This protein binds this small molecule.
Small molecule (SMILES): CN1CC[C@@H](C(=O)Nc2cncc3ccccc23)c2cc(Cl)ccc21

Sequence of chain 1.A:
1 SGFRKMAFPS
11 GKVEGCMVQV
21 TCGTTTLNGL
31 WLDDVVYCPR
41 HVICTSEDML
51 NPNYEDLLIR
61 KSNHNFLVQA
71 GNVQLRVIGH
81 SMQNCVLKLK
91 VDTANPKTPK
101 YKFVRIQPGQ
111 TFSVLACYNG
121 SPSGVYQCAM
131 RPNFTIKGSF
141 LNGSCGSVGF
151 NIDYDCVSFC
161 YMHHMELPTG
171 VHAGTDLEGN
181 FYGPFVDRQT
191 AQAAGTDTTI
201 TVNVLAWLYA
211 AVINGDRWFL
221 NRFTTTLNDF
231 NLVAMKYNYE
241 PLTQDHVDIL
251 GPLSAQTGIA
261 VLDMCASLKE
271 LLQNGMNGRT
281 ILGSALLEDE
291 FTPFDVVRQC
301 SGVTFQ

Binding-site contacts:
Ligand atom C contacts residue GLN189 of chain 1.A at 3.4 Å.
Ligand atom C16 contacts residue MET49 of chain 1.A at 3.6 Å (hydrophobic).
Ligand atom C17 contacts residue MET165 of chain 1.A at 3.6 Å (hydrophobic).
Ligand atom C12 contacts residue DMS1 of chain 1.K at 3.6 Å.
Ligand atom C7 contacts residue GLU166 of chain 1.A at 3.4 Å.
Ligand atom C6 contacts residue HIS163 of chain 1.A at 3.2 Å.
Ligand atom N2 contacts residue SER144 of chain 1.A at 3.4 Å (h-bond).
Ligand atom C10 contacts residue ASN142 of chain 1.A at 3.8 Å.
Ligand atom C15 contacts residue MET165 of chain 1.A at 3.6 Å (hydrophobic).
Ligand atom C7 contacts residue PHE140 of chain 1.A at 3.4 Å (hydrophobic).
Ligand atom C9 contacts residue GLU166 of chain 1.A at 3.3 Å.
Ligand atom C10 contacts residue DMS1 of chain 1.K at 3.7 Å.
Ligand atom C9 contacts residue ASN142 of chain 1.A at 3.7 Å.
Ligand atom C8 contacts residue GLU166 of chain 1.A at 3.6 Å.
Ligand atom C8 contacts residue PHE140 of chain 1.A at 3.8 Å (hydrophobic).
Ligand atom C6 contacts residue GLU166 of chain 1.A at 3.8 Å.
Ligand atom C7 contacts residue LEU141 of chain 1.A at 3.6 Å (hydrophobic).
Ligand atom C15 contacts residue HIS41 of chain 1.A at 3.8 Å.
Ligand atom C6 contacts residue CYS145 of chain 1.A at 3.8 Å (hydrophobic).
Ligand atom N2 contacts residue HIS163 of chain 1.A at 2.7 Å (h-bond).
Ligand atom C12 contacts residue ASN142 of chain 1.A at 3.8 Å.
Ligand atom C11 contacts residue DMS1 of chain 1.K at 3.7 Å.
Ligand atom C8 contacts residue LEU141 of chain 1.A at 3.6 Å (hydrophobic).
Ligand atom CL contacts residue MET165 of chain 1.A at 3.8 Å.
Ligand atom C9 contacts residue LEU141 of chain 1.A at 3.6 Å (hydrophobic).
Ligand atom C15 contacts residue HIS164 of chain 1.A at 3.3 Å.
Ligand atom C7 contacts residue SER144 of chain 1.A at 3.9 Å.
Ligand atom C7 contacts residue HIS163 of chain 1.A at 3.8 Å.
Ligand atom CL contacts residue HIS164 of chain 1.A at 3.8 Å.
Ligand atom O contacts residue DMS1 of chain 1.K at 3.5 Å.
Ligand atom N1 contacts residue CYS145 of chain 1.A at 3.8 Å.
Ligand atom CL contacts residue HIS41 of chain 1.A at 3.4 Å.
Ligand atom CL contacts residue ASP187 of chain 1.A at 3.5 Å.
Ligand atom N2 contacts residue PHE140 of chain 1.A at 3.8 Å.
Ligand atom C8 contacts residue ASN142 of chain 1.A at 3.8 Å.
Ligand atom C9 contacts residue PHE140 of chain 1.A at 3.5 Å (hydrophobic).
Ligand atom O contacts residue MET165 of chain 1.A at 3.4 Å.
Ligand atom O contacts residue GLU166 of chain 1.A at 3.1 Å (salt-bridge).
Ligand atom C16 contacts residue MET165 of chain 1.A at 3.6 Å (hydrophobic).
Ligand atom C17 contacts residue MET49 of chain 1.A at 3.5 Å (hydrophobic).

Sequence of chain 1.B:
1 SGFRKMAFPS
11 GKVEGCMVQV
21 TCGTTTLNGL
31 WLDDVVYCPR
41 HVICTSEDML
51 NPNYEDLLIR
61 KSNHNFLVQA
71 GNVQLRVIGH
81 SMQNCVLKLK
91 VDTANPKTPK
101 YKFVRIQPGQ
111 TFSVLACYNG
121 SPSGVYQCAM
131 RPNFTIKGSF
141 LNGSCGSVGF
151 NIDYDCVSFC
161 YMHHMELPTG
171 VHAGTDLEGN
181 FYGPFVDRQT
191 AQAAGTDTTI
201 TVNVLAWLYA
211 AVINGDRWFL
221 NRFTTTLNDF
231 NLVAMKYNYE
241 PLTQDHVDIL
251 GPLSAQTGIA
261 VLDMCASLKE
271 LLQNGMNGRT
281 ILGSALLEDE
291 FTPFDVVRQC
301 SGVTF